This small molecule binds to this protein.
Small molecule (SMILES): CC(=O)N[C@@H]1[C@@H](O)[C@H](O)[C@@H](CO)O[C@H]1O

Binding-site contacts:
Ligand atom C1 contacts residue ASN100 of chain 1.A at 1.4 Å.
Ligand atom C4 contacts residue ASN100 of chain 1.A at 4.2 Å.
Ligand atom C7 contacts residue ASN100 of chain 1.A at 3.2 Å.
Ligand atom C1 contacts residue SER102 of chain 1.A at 3.8 Å.
Ligand atom O5 contacts residue ASN100 of chain 1.A at 2.3 Å (h-bond).
Ligand atom O7 contacts residue ASN100 of chain 1.A at 3.0 Å (h-bond).
Ligand atom O6 contacts residue ASN100 of chain 1.A at 4.5 Å.
Ligand atom C8 contacts residue ASN100 of chain 1.A at 4.2 Å.
Ligand atom C3 contacts residue ASN100 of chain 1.A at 3.8 Å.
Ligand atom O5 contacts residue SER102 of chain 1.A at 4.1 Å.
Ligand atom N2 contacts residue ASN100 of chain 1.A at 3.0 Å (h-bond).
Ligand atom C5 contacts residue ASN100 of chain 1.A at 3.6 Å.
Ligand atom C2 contacts residue ASN100 of chain 1.A at 2.5 Å.

Sequence of chain 1.A:
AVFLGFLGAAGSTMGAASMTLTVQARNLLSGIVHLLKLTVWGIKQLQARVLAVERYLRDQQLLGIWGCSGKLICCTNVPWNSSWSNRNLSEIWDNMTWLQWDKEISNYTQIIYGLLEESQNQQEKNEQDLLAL